Binding-site contacts:
Ligand atom O7 contacts residue ASN717 of chain 1.C at 4.0 Å.
Ligand atom C7 contacts residue ASN717 of chain 1.C at 3.7 Å.
Ligand atom O5 contacts residue ASN717 of chain 1.C at 2.3 Å (h-bond).
Ligand atom C1 contacts residue GLN1071 of chain 1.C at 4.2 Å.
Ligand atom N2 contacts residue GLN1071 of chain 1.C at 4.4 Å.
Ligand atom C2 contacts residue ASN717 of chain 1.C at 2.4 Å.
Ligand atom C1 contacts residue LEU922 of chain 1.C at 4.0 Å (hydrophobic).
Ligand atom O7 contacts residue GLN1071 of chain 1.C at 3.7 Å.
Ligand atom O5 contacts residue LEU922 of chain 1.C at 4.4 Å.
Ligand atom C5 contacts residue ASN717 of chain 1.C at 3.6 Å.
Ligand atom C8 contacts residue THR716 of chain 1.C at 4.4 Å.
Ligand atom O4 contacts residue LEU922 of chain 1.C at 4.1 Å.
Ligand atom C2 contacts residue GLN1071 of chain 1.C at 4.3 Å.
Ligand atom C1 contacts residue ASN717 of chain 1.C at 1.4 Å.
Ligand atom N2 contacts residue ASN717 of chain 1.C at 2.9 Å (h-bond).
Ligand atom C6 contacts residue LEU922 of chain 1.C at 4.4 Å (hydrophobic).
Ligand atom O6 contacts residue GLN926 of chain 1.C at 3.6 Å (h-bond).
Ligand atom C7 contacts residue GLN1071 of chain 1.C at 4.2 Å.
Ligand atom C3 contacts residue ASN717 of chain 1.C at 3.8 Å.
Ligand atom C5 contacts residue LEU922 of chain 1.C at 4.0 Å (hydrophobic).
Ligand atom C3 contacts residue LEU922 of chain 1.C at 4.1 Å (hydrophobic).
Ligand atom C4 contacts residue ASN717 of chain 1.C at 4.2 Å.

Sequence of chain 1.C:
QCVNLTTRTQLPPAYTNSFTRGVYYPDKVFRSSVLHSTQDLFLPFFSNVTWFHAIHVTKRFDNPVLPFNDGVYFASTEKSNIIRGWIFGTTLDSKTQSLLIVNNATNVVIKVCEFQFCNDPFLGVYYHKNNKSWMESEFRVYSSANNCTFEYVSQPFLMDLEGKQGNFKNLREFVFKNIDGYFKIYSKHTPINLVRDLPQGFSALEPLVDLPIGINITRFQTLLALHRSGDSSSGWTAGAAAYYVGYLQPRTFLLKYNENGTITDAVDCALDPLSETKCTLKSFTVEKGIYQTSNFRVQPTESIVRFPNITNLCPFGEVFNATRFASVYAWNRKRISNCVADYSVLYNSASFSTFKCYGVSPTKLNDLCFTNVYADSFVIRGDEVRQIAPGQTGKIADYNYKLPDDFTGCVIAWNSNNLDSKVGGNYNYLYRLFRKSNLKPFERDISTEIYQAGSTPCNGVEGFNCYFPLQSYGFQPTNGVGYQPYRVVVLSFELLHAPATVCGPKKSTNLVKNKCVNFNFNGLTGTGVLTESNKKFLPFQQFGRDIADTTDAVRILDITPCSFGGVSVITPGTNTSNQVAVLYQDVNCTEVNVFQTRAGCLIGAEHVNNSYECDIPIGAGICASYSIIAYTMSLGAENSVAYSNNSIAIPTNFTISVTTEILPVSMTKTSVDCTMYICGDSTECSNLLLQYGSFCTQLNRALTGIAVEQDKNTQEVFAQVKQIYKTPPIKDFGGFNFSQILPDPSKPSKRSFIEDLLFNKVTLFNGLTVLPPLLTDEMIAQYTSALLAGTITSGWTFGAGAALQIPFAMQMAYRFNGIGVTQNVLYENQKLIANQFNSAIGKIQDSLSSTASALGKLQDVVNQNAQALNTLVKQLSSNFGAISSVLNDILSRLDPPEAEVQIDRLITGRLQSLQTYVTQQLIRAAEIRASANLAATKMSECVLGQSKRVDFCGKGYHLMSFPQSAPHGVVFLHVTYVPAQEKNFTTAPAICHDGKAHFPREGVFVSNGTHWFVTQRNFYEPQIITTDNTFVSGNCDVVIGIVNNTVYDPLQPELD

This small molecule binds to this protein.
Small molecule (SMILES): CC(=O)N[C@@H]1[C@@H](O)[C@H](O)[C@@H](CO)O[C@H]1O